Binding-site contacts:
Ligand atom C7 contacts residue ASN602 of chain 1.C at 3.1 Å.
Ligand atom C1 contacts residue ASN602 of chain 1.C at 1.7 Å.
Ligand atom O5 contacts residue ASN602 of chain 1.C at 2.5 Å (h-bond).
Ligand atom C5 contacts residue ASN602 of chain 1.C at 4.0 Å.
Ligand atom C8 contacts residue ASN602 of chain 1.C at 4.0 Å.
Ligand atom N2 contacts residue ASN602 of chain 1.C at 2.6 Å (h-bond).
Ligand atom O7 contacts residue ASN602 of chain 1.C at 3.4 Å (h-bond).
Ligand atom C3 contacts residue ASN602 of chain 1.C at 3.9 Å.
Ligand atom C2 contacts residue ASN602 of chain 1.C at 2.5 Å.

Sequence of chain 1.C:
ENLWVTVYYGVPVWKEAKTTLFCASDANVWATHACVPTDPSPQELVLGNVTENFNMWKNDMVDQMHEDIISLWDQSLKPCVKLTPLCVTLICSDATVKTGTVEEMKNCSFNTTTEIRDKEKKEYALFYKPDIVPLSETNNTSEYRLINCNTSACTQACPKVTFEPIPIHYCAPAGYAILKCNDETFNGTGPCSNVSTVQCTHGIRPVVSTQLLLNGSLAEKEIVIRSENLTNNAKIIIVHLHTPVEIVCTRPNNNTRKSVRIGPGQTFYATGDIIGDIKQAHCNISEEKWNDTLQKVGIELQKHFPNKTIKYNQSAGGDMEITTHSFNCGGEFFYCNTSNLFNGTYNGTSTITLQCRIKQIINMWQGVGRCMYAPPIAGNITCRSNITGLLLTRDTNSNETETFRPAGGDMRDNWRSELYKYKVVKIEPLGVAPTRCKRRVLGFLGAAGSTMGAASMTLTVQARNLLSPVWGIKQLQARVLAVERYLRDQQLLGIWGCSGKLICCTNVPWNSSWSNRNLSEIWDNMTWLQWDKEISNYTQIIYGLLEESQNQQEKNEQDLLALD

The small molecule below binds the protein below.
Small molecule (SMILES): CC(=O)N[C@@H]1[C@@H](O)[C@H](O)[C@@H](CO)O[C@H]1O